Binding-site contacts:
Ligand atom C4 contacts residue ASN107 of chain 1.C at 3.2 Å.
Ligand atom C8 contacts residue GLN39 of chain 1.C at 3.9 Å.
Ligand atom O5 contacts residue ASN107 of chain 1.C at 2.5 Å (h-bond).
Ligand atom N2 contacts residue ASN107 of chain 1.C at 3.7 Å.
Ligand atom C5 contacts residue ASN107 of chain 1.C at 3.4 Å.
Ligand atom C3 contacts residue ASN107 of chain 1.C at 3.4 Å.
Ligand atom C6 contacts residue ASN107 of chain 1.C at 4.0 Å.
Ligand atom O6 contacts residue ASN107 of chain 1.C at 3.9 Å.
Ligand atom O3 contacts residue ASN107 of chain 1.C at 4.1 Å.
Ligand atom C2 contacts residue ASN107 of chain 1.C at 2.5 Å.
Ligand atom C1 contacts residue ASN107 of chain 1.C at 1.4 Å.

Sequence of chain 1.C:
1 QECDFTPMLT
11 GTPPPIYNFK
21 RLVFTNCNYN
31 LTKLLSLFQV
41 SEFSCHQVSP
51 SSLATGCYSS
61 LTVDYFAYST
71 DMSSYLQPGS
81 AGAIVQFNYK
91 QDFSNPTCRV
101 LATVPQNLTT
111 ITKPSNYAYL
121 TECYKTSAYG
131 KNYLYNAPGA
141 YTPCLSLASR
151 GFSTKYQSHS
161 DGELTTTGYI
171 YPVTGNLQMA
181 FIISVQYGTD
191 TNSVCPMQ

The protein below binds the small molecule below.
Small molecule (SMILES): CC(=O)N[C@@H]1[C@@H](O)[C@H](O)[C@@H](CO)O[C@H]1O